Sequence of chain 23.E:
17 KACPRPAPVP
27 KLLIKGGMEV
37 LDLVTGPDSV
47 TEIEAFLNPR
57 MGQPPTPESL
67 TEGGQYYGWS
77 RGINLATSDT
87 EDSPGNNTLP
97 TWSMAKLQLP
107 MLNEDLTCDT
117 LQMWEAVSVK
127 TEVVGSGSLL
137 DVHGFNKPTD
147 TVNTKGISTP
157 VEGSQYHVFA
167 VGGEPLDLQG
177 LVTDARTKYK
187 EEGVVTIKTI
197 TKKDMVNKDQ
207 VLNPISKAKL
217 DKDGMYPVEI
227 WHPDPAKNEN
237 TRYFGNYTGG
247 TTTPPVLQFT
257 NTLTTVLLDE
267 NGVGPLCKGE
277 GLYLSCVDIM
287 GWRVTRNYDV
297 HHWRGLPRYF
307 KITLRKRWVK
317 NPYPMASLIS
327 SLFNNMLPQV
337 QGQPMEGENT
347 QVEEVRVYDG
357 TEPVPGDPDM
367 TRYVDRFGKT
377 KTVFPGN

Sequence of chain 23.D:
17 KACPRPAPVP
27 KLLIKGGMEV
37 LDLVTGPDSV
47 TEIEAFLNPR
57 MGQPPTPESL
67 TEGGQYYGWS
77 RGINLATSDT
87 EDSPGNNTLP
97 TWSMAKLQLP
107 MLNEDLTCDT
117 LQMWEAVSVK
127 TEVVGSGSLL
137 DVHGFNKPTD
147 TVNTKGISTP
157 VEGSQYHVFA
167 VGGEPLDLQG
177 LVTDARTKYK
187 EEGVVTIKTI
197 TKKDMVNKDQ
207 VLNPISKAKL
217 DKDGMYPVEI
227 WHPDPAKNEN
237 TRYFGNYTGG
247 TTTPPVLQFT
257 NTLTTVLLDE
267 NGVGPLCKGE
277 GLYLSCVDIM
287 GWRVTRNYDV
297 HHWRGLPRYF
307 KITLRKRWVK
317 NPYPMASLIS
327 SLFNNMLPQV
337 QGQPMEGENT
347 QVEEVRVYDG

Binding-site contacts:
Ligand atom N5 contacts residue TYR72 of chain 23.D at 2.9 Å (h-bond).
Ligand atom C6 contacts residue THR94 of chain 23.D at 4.3 Å.
Ligand atom C4 contacts residue TYR72 of chain 23.D at 3.4 Å (hydrophobic).
Ligand atom O1A contacts residue GLY78 of chain 23.D at 3.8 Å.
Ligand atom C6 contacts residue TYR72 of chain 23.D at 3.7 Å (hydrophobic).
Ligand atom C2 contacts residue ARG77 of chain 23.D at 4.0 Å.
Ligand atom O4 contacts residue ARG77 of chain 23.D at 4.2 Å.
Ligand atom O1B contacts residue TYR72 of chain 23.D at 4.0 Å.
Ligand atom C4 contacts residue ARG77 of chain 23.D at 4.0 Å.
Ligand atom C4 contacts residue VAL296 of chain 23.D at 4.2 Å (hydrophobic).
Ligand atom C3 contacts residue GLY78 of chain 23.D at 3.8 Å.
Ligand atom C10 contacts residue TYR72 of chain 23.D at 4.0 Å (hydrophobic).
Ligand atom O8 contacts residue ARG77 of chain 23.D at 3.5 Å (salt-bridge).
Ligand atom C3 contacts residue HIS298 of chain 23.D at 3.8 Å.
Ligand atom C5 contacts residue TYR72 of chain 23.D at 3.5 Å (hydrophobic).
Ligand atom C3 contacts residue VAL296 of chain 23.D at 3.6 Å (hydrophobic).
Ligand atom C11 contacts residue TYR72 of chain 23.D at 4.2 Å (hydrophobic).
Ligand atom O4 contacts residue THR291 of chain 23.D at 3.9 Å.
Ligand atom C1 contacts residue TYR72 of chain 23.D at 3.8 Å (hydrophobic).
Ligand atom O4 contacts residue ASN80 of chain 23.D at 4.1 Å.
Ligand atom O3 contacts residue GLY78 of chain 23.D at 3.7 Å.
Ligand atom C4 contacts residue GLY78 of chain 23.D at 3.9 Å.
Ligand atom C4 contacts residue HIS298 of chain 23.D at 3.7 Å.
Ligand atom C3 contacts residue ARG77 of chain 23.D at 3.3 Å.
Ligand atom C6 contacts residue ASN80 of chain 23.D at 4.3 Å.
Ligand atom O6 contacts residue ASN93 of chain 23.D at 3.6 Å (h-bond).
Ligand atom O4 contacts residue TYR72 of chain 23.D at 3.7 Å.
Ligand atom O1B contacts residue ARG77 of chain 23.D at 2.4 Å (salt-bridge).
Ligand atom C2 contacts residue GLY78 of chain 23.D at 4.2 Å.
Ligand atom C6 contacts residue ASN93 of chain 23.D at 3.4 Å.
Ligand atom O4 contacts residue HIS298 of chain 23.D at 2.7 Å (h-bond).
Ligand atom C8 contacts residue ARG77 of chain 23.D at 4.2 Å.
Ligand atom O4 contacts residue VAL296 of chain 23.D at 3.9 Å.
Ligand atom O8 contacts residue TYR72 of chain 23.D at 3.4 Å (h-bond).
Ligand atom O1A contacts residue ARG77 of chain 23.D at 2.7 Å (salt-bridge).
Ligand atom O1A contacts residue TYR72 of chain 23.D at 3.4 Å.
Ligand atom C5 contacts residue ASN93 of chain 23.D at 4.1 Å.
Ligand atom C1 contacts residue ARG77 of chain 23.D at 3.1 Å.
Ligand atom O1A contacts residue LYS186 of chain 23.D at 4.3 Å.
Ligand atom O4 contacts residue GLY78 of chain 23.D at 3.4 Å (h-bond).

The small molecule below binds the protein below.
Small molecule (SMILES): CC(=O)N[C@@H]1[C@@H](O[C@@H]2O[C@H](CO)[C@H](O)[C@H](O[C@]3(C(=O)O)C[C@H](O)[C@@H](NC(C)=O)[C@H]([C@H](O)[C@H](O)CO)O3)[C@H]2O)[C@H](O)[C@@H](CO[C@]2(C(=O)O)C[C@H](O)[C@@H](NC(C)=O)[C@H]([C@H](O)[C@H](O)CO)O2)O[C@H]1O